Sequence of chain 1.D:
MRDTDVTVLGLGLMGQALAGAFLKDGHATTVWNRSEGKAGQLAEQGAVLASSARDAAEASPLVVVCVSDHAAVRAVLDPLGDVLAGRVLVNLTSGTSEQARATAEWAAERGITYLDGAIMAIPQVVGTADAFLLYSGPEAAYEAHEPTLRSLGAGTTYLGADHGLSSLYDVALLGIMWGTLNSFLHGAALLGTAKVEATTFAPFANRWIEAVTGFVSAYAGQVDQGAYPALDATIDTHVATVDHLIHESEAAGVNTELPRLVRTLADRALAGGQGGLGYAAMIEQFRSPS

Binding-site contacts:
Ligand atom C5 contacts residue NAP1 of chain 1.T at 3.9 Å.
Ligand atom C2 contacts residue NAP1 of chain 1.T at 3.9 Å.
Ligand atom O1 contacts residue HIS238 of chain 1.D at 3.3 Å.
Ligand atom F1 contacts residue THR241 of chain 1.D at 3.1 Å.
Ligand atom C4 contacts residue MET177 of chain 1.E at 3.9 Å (hydrophobic).
Ligand atom C4 contacts residue ILE122 of chain 1.E at 3.7 Å (hydrophobic).
Ligand atom O2 contacts residue MET177 of chain 1.E at 3.9 Å.
Ligand atom O2 contacts residue THR241 of chain 1.D at 2.8 Å (h-bond).
Ligand atom C8 contacts residue NAP1 of chain 1.T at 3.3 Å.
Ligand atom O1 contacts residue THR241 of chain 1.D at 4.0 Å.
Ligand atom C5 contacts residue ALA121 of chain 1.E at 4.0 Å (hydrophobic).
Ligand atom F1 contacts residue THR237 of chain 1.D at 3.1 Å.
Ligand atom C6 contacts residue ALA121 of chain 1.E at 4.0 Å (hydrophobic).
Ligand atom C7 contacts residue NAP1 of chain 1.T at 3.5 Å.
Ligand atom F2 contacts residue NAP1 of chain 1.T at 3.1 Å.
Ligand atom O2 contacts residue TRP178 of chain 1.E at 3.8 Å.
Ligand atom C1 contacts residue THR241 of chain 1.D at 3.8 Å.
Ligand atom F3 contacts residue NAP1 of chain 1.T at 3.0 Å.
Ligand atom F2 contacts residue THR241 of chain 1.D at 3.9 Å.
Ligand atom C8 contacts residue THR241 of chain 1.D at 3.9 Å.
Ligand atom C3 contacts residue HIS238 of chain 1.D at 3.8 Å.
Ligand atom C4 contacts residue NAP1 of chain 1.T at 3.8 Å.
Ligand atom C3 contacts residue ALA233 of chain 1.D at 4.0 Å (hydrophobic).
Ligand atom C6 contacts residue NAP1 of chain 1.T at 3.5 Å.
Ligand atom F1 contacts residue HIS238 of chain 1.D at 4.0 Å.
Ligand atom C5 contacts residue ILE122 of chain 1.E at 3.8 Å (hydrophobic).
Ligand atom C6 contacts residue TRP208 of chain 1.D at 3.7 Å (hydrophobic).
Ligand atom C3 contacts residue MET177 of chain 1.E at 4.0 Å (hydrophobic).
Ligand atom F2 contacts residue SER94 of chain 1.E at 3.7 Å.
Ligand atom C8 contacts residue THR237 of chain 1.D at 3.9 Å.
Ligand atom C2 contacts residue MET177 of chain 1.E at 4.0 Å (hydrophobic).
Ligand atom O2 contacts residue LEU174 of chain 1.E at 3.5 Å.
Ligand atom F3 contacts residue THR237 of chain 1.D at 3.3 Å.
Ligand atom C7 contacts residue LEU174 of chain 1.E at 3.5 Å (hydrophobic).
Ligand atom F1 contacts residue NAP1 of chain 1.T at 2.9 Å.
Ligand atom O1 contacts residue ALA233 of chain 1.D at 4.0 Å.
Ligand atom C5 contacts residue TRP208 of chain 1.D at 3.8 Å (hydrophobic).
Ligand atom C6 contacts residue LEU174 of chain 1.E at 4.0 Å (hydrophobic).
Ligand atom C3 contacts residue NAP1 of chain 1.T at 4.0 Å.
Ligand atom F3 contacts residue ALA233 of chain 1.D at 4.0 Å.

Sequence of chain 1.E:
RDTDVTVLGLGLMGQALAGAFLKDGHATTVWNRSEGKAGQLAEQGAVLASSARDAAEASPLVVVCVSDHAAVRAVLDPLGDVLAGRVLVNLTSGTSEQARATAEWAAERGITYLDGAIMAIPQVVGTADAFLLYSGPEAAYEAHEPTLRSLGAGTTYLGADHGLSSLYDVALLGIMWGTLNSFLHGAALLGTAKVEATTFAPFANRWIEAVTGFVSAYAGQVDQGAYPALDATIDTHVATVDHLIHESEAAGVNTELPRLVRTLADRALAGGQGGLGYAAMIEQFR

The small molecule below binds the protein below.
Small molecule (SMILES): OC(O)(c1ccccc1)C(F)(F)F